Binding-site contacts:
Ligand atom N3A contacts residue PRO174 of chain 5.A at 3.7 Å.
Ligand atom C1C contacts residue LEU106 of chain 5.A at 3.5 Å (hydrophobic).
Ligand atom C5 contacts residue LEU106 of chain 5.A at 3.7 Å (hydrophobic).
Ligand atom C1B contacts residue VAL188 of chain 5.A at 3.9 Å (hydrophobic).
Ligand atom C5A contacts residue PHE186 of chain 5.A at 3.4 Å (hydrophobic).
Ligand atom C3C contacts residue TYR128 of chain 5.A at 3.4 Å (hydrophobic).
Ligand atom C2A contacts residue PHE186 of chain 5.A at 3.2 Å (hydrophobic).
Ligand atom C2C contacts residue TYR128 of chain 5.A at 3.8 Å (hydrophobic).
Ligand atom C4B contacts residue PHE186 of chain 5.A at 3.4 Å (hydrophobic).
Ligand atom C4A contacts residue PRO174 of chain 5.A at 3.3 Å (hydrophobic).
Ligand atom N2 contacts residue ASN219 of chain 5.A at 3.6 Å.
Ligand atom C5C contacts residue VAL191 of chain 5.A at 3.9 Å (hydrophobic).
Ligand atom CL1 contacts residue TYR128 of chain 5.A at 3.3 Å.
Ligand atom O1A contacts residue MET224 of chain 5.A at 2.8 Å.
Ligand atom C5B contacts residue PHE186 of chain 5.A at 3.5 Å (hydrophobic).
Ligand atom C31 contacts residue TYR197 of chain 5.A at 3.9 Å (hydrophobic).
Ligand atom C2B contacts residue VAL188 of chain 5.A at 3.7 Å (hydrophobic).
Ligand atom C4B contacts residue TYR152 of chain 5.A at 3.8 Å (hydrophobic).
Ligand atom C1C contacts residue TYR128 of chain 5.A at 3.7 Å (hydrophobic).
Ligand atom C2B contacts residue TYR152 of chain 5.A at 3.8 Å (hydrophobic).
Ligand atom CL1 contacts residue ILE104 of chain 5.A at 3.5 Å.
Ligand atom C5C contacts residue TYR152 of chain 5.A at 3.9 Å (hydrophobic).
Ligand atom C3B contacts residue TYR152 of chain 5.A at 3.7 Å (hydrophobic).
Ligand atom C6B contacts residue TYR128 of chain 5.A at 3.8 Å (hydrophobic).
Ligand atom O1B contacts residue ILE104 of chain 5.A at 3.8 Å.
Ligand atom C2A contacts residue MET224 of chain 5.A at 3.4 Å (hydrophobic).
Ligand atom C5A contacts residue MET224 of chain 5.A at 3.5 Å (hydrophobic).
Ligand atom C4C contacts residue VAL191 of chain 5.A at 3.5 Å (hydrophobic).
Ligand atom N3A contacts residue PHE186 of chain 5.A at 3.9 Å.
Ligand atom C5B contacts residue MET224 of chain 5.A at 3.5 Å (hydrophobic).
Ligand atom C5A contacts residue VAL176 of chain 5.A at 3.2 Å (hydrophobic).
Ligand atom C4C contacts residue VAL188 of chain 5.A at 3.9 Å (hydrophobic).
Ligand atom O1 contacts residue MET221 of chain 5.A at 3.2 Å (h-bond).
Ligand atom O1A contacts residue PHE186 of chain 5.A at 2.8 Å.
Ligand atom C4B contacts residue MET224 of chain 5.A at 3.8 Å (hydrophobic).
Ligand atom C5C contacts residue VAL188 of chain 5.A at 3.9 Å (hydrophobic).
Ligand atom C2C contacts residue TYR197 of chain 5.A at 3.8 Å (hydrophobic).
Ligand atom C5A contacts residue ALA150 of chain 5.A at 3.9 Å (hydrophobic).
Ligand atom C4 contacts residue LEU106 of chain 5.A at 3.6 Å (hydrophobic).
Ligand atom N3A contacts residue ALA24 of chain 5.C at 3.6 Å.

The small molecule below binds the protein below.
Small molecule (SMILES): Cc1cc(CCCCCOc2ccc(C3=NCCO3)cc2Cl)on1

Sequence of chain 5.A:
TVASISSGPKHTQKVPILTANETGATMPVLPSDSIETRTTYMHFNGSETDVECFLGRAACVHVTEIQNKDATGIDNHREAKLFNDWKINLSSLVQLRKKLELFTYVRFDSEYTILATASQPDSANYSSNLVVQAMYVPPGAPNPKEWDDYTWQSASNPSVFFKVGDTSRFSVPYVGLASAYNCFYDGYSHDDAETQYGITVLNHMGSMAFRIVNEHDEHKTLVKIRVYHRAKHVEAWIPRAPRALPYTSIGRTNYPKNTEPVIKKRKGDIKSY

Sequence of chain 5.C:
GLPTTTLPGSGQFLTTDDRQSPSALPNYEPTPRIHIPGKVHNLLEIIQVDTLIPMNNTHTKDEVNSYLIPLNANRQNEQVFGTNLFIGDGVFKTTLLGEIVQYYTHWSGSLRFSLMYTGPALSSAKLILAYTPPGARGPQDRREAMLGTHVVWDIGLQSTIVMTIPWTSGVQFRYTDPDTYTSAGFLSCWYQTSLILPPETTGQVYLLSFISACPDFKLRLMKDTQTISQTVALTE

Sequence of chain 1.C:
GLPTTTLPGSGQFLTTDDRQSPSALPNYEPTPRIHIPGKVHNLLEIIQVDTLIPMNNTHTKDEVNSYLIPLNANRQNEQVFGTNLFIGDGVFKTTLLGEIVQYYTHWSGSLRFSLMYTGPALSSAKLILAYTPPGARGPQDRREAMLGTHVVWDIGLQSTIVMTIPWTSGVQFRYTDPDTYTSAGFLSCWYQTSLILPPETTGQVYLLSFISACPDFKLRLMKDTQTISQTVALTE